Binding-site contacts:
Ligand atom C1 contacts residue ASN158 of chain 1.B at 4.2 Å.
Ligand atom C6 contacts residue SER157 of chain 1.B at 3.5 Å.
Ligand atom C6 contacts residue LYS156 of chain 1.B at 3.0 Å.
Ligand atom O5 contacts residue SER157 of chain 1.B at 3.8 Å.
Ligand atom C2 contacts residue ASN158 of chain 1.B at 4.4 Å.
Ligand atom O5 contacts residue LYS156 of chain 1.B at 3.8 Å.
Ligand atom C6 contacts residue ASN158 of chain 1.B at 4.5 Å.
Ligand atom O6 contacts residue LYS156 of chain 1.B at 3.7 Å.
Ligand atom O5 contacts residue ASN158 of chain 1.B at 3.6 Å (h-bond).
Ligand atom O6 contacts residue ASN158 of chain 1.B at 4.3 Å.
Ligand atom O6 contacts residue SER157 of chain 1.B at 2.8 Å (h-bond).
Ligand atom C5 contacts residue LYS156 of chain 1.B at 3.9 Å.
Ligand atom C5 contacts residue SER157 of chain 1.B at 4.3 Å.

Sequence of chain 1.B:
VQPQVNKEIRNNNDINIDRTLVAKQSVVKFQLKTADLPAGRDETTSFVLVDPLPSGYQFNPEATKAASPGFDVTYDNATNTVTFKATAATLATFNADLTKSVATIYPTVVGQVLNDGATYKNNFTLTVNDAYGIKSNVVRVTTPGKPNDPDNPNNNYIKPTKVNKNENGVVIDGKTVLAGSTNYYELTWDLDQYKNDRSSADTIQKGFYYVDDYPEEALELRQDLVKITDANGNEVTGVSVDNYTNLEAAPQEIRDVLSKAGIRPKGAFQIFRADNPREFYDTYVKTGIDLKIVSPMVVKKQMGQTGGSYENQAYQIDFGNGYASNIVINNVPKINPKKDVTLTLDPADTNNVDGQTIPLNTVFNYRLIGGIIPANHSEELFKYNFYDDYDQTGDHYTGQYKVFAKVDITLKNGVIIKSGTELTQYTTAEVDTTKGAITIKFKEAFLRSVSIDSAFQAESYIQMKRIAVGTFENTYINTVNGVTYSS

The small molecule below binds the protein below.
Small molecule (SMILES): OC[C@H]1O[C@H](O)[C@H](O)[C@@H](O)[C@@H]1O